Sequence of chain 1.A:
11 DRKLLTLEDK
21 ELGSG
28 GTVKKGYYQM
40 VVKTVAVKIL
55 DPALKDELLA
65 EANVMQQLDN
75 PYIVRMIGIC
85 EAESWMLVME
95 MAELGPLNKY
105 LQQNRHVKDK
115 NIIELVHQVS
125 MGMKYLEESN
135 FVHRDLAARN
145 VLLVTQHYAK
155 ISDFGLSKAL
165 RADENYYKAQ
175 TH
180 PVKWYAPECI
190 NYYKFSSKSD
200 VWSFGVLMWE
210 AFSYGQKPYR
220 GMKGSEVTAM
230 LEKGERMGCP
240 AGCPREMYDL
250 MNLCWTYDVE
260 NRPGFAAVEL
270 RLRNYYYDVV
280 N

Binding-site contacts:
Ligand atom N1 contacts residue LEU146 of chain 1.A at 3.9 Å.
Ligand atom NAR contacts residue ALA96 of chain 1.A at 2.9 Å (h-bond).
Ligand atom OAC contacts residue ARG143 of chain 1.A at 2.9 Å (salt-bridge).
Ligand atom CAZ contacts residue PRO100 of chain 1.A at 3.8 Å (hydrophobic).
Ligand atom C6 contacts residue ALA96 of chain 1.A at 3.4 Å (hydrophobic).
Ligand atom N3 contacts residue ALA45 of chain 1.A at 3.8 Å.
Ligand atom OAC contacts residue PRO100 of chain 1.A at 3.8 Å.
Ligand atom CBA contacts residue ASP157 of chain 1.A at 3.0 Å.
Ligand atom N1 contacts residue ALA96 of chain 1.A at 2.7 Å (h-bond).
Ligand atom CAU contacts residue ASP157 of chain 1.A at 3.6 Å.
Ligand atom CAK contacts residue ASP157 of chain 1.A at 3.5 Å.
Ligand atom C2 contacts residue LEU146 of chain 1.A at 3.7 Å (hydrophobic).
Ligand atom CAS contacts residue ASP157 of chain 1.A at 3.4 Å.
Ligand atom CBA contacts residue ASN144 of chain 1.A at 3.5 Å.
Ligand atom CAI contacts residue LEU22 of chain 1.A at 3.7 Å (hydrophobic).
Ligand atom CAA contacts residue ASP157 of chain 1.A at 2.9 Å.
Ligand atom CAY contacts residue PRO100 of chain 1.A at 3.6 Å (hydrophobic).
Ligand atom CAI contacts residue GLY99 of chain 1.A at 3.6 Å.
Ligand atom C4 contacts residue ALA45 of chain 1.A at 3.8 Å (hydrophobic).
Ligand atom NAP contacts residue MET93 of chain 1.A at 3.4 Å (h-bond).
Ligand atom NBD contacts residue LEU146 of chain 1.A at 3.7 Å.
Ligand atom C6 contacts residue MET95 of chain 1.A at 3.6 Å (hydrophobic).
Ligand atom C2 contacts residue ALA96 of chain 1.A at 3.6 Å (hydrophobic).
Ligand atom CAL contacts residue ASP157 of chain 1.A at 3.2 Å.
Ligand atom N1 contacts residue MET95 of chain 1.A at 3.5 Å.
Ligand atom CAV contacts residue PRO100 of chain 1.A at 3.7 Å (hydrophobic).
Ligand atom NAQ contacts residue LEU22 of chain 1.A at 3.6 Å.
Ligand atom CAB contacts residue GLY23 of chain 1.A at 3.8 Å.
Ligand atom CAT contacts residue ALA96 of chain 1.A at 3.9 Å (hydrophobic).
Ligand atom C6 contacts residue GLU94 of chain 1.A at 3.4 Å.
Ligand atom CAY contacts residue LEU22 of chain 1.A at 3.8 Å (hydrophobic).
Ligand atom C5 contacts residue LEU146 of chain 1.A at 3.4 Å (hydrophobic).
Ligand atom C4 contacts residue LEU146 of chain 1.A at 3.2 Å (hydrophobic).
Ligand atom CAA contacts residue MET93 of chain 1.A at 3.8 Å (hydrophobic).
Ligand atom C6 contacts residue LEU146 of chain 1.A at 3.7 Å (hydrophobic).
Ligand atom NAR contacts residue MET95 of chain 1.A at 3.5 Å (h-bond).
Ligand atom NBB contacts residue ASP157 of chain 1.A at 3.8 Å.
Ligand atom CAM contacts residue ASP157 of chain 1.A at 3.4 Å.
Ligand atom N3 contacts residue LEU146 of chain 1.A at 3.3 Å.
Ligand atom CBA contacts residue ARG143 of chain 1.A at 3.4 Å.

A protein and the small-molecule ligand that binds it are described below.
Small molecule (SMILES): Cc1nn(-c2ccnc(Nc3ccc4c(c3)c(Cl)nn4C)n2)cc1CN1CC(O)C1